A small-molecule ligand and the protein it binds are described below.
Small molecule (SMILES): N[C@@H](Cc1c[nH]c2ccccc12)C(=O)O

Binding-site contacts:
Ligand atom CZ2 contacts residue PHE5 of chain 1.F at 3.6 Å (hydrophobic).
Ligand atom NE1 contacts residue HIS43 of chain 1.F at 3.8 Å.
Ligand atom CB contacts residue GLN9 of chain 1.F at 4.1 Å.
Ligand atom CZ3 contacts residue MET129 of chain 1.F at 3.8 Å (hydrophobic).
Ligand atom CZ2 contacts residue ILE133 of chain 1.F at 3.7 Å (hydrophobic).
Ligand atom NE1 contacts residue VAL40 of chain 1.F at 3.8 Å.
Ligand atom CA contacts residue GLN147 of chain 1.F at 4.0 Å.
Ligand atom CD1 contacts residue ASP132 of chain 1.F at 3.8 Å.
Ligand atom O contacts residue AMP1 of chain 1.X at 3.2 Å (h-bond).
Ligand atom CH2 contacts residue MET129 of chain 1.F at 4.0 Å (hydrophobic).
Ligand atom CD2 contacts residue GLY7 of chain 1.F at 3.6 Å.
Ligand atom CZ2 contacts residue GLY7 of chain 1.F at 4.1 Å.
Ligand atom N contacts residue GLN147 of chain 1.F at 3.7 Å.
Ligand atom CE2 contacts residue ASP132 of chain 1.F at 4.0 Å.
Ligand atom OXT contacts residue GLN147 of chain 1.F at 4.0 Å.
Ligand atom CD1 contacts residue VAL40 of chain 1.F at 3.6 Å (hydrophobic).
Ligand atom CE3 contacts residue VAL143 of chain 1.F at 4.0 Å (hydrophobic).
Ligand atom CH2 contacts residue PHE5 of chain 1.F at 3.8 Å (hydrophobic).
Ligand atom CE2 contacts residue MET129 of chain 1.F at 3.8 Å (hydrophobic).
Ligand atom CZ2 contacts residue ASP132 of chain 1.F at 4.0 Å.
Ligand atom CD2 contacts residue MET129 of chain 1.F at 3.7 Å (hydrophobic).
Ligand atom CH2 contacts residue VAL141 of chain 1.F at 3.7 Å (hydrophobic).
Ligand atom CZ3 contacts residue VAL141 of chain 1.F at 3.6 Å (hydrophobic).
Ligand atom CD1 contacts residue HIS43 of chain 1.F at 3.6 Å.
Ligand atom CE3 contacts residue MET129 of chain 1.F at 3.6 Å (hydrophobic).
Ligand atom C contacts residue GLN147 of chain 1.F at 3.7 Å.
Ligand atom CE2 contacts residue GLY7 of chain 1.F at 3.8 Å.
Ligand atom CE3 contacts residue GLY7 of chain 1.F at 3.7 Å.
Ligand atom O contacts residue GLN147 of chain 1.F at 3.7 Å.
Ligand atom N contacts residue MET129 of chain 1.F at 3.6 Å.
Ligand atom CH2 contacts residue GLY7 of chain 1.F at 3.9 Å.
Ligand atom CZ2 contacts residue MET129 of chain 1.F at 4.0 Å (hydrophobic).
Ligand atom NE1 contacts residue MET129 of chain 1.F at 3.8 Å.
Ligand atom NE1 contacts residue ASP132 of chain 1.F at 2.9 Å (salt-bridge).
Ligand atom CZ3 contacts residue GLY7 of chain 1.F at 3.7 Å.
Ligand atom CG contacts residue GLY7 of chain 1.F at 3.7 Å.
Ligand atom OXT contacts residue GLN9 of chain 1.F at 4.0 Å.
Ligand atom CZ3 contacts residue VAL143 of chain 1.F at 3.8 Å (hydrophobic).
Ligand atom CB contacts residue GLY7 of chain 1.F at 3.5 Å.
Ligand atom CH2 contacts residue ILE133 of chain 1.F at 3.6 Å (hydrophobic).

Sequence of chain 1.F:
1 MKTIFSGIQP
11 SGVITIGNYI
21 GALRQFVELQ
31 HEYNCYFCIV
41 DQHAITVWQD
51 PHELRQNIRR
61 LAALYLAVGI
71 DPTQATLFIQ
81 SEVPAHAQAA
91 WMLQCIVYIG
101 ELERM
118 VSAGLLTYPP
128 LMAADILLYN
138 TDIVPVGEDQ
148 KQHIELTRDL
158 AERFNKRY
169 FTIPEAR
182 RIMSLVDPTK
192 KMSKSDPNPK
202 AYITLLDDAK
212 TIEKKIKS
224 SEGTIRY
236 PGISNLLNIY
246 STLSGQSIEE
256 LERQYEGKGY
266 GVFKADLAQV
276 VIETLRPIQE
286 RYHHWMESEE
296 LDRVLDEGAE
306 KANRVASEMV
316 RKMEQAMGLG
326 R